This protein binds this small molecule.
Small molecule (SMILES): Cc1cc(CCCCCCCOc2ccc(C3=NCCO3)cc2)on1

Sequence of chain 1.B:
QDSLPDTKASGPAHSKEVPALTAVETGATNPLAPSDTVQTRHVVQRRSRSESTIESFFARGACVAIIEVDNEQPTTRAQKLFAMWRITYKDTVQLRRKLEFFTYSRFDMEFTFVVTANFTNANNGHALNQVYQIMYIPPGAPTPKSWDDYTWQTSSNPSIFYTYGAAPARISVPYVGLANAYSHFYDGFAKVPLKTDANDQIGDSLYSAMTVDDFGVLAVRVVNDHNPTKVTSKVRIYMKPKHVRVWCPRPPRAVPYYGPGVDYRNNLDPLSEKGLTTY

Sequence of chain 1.D:
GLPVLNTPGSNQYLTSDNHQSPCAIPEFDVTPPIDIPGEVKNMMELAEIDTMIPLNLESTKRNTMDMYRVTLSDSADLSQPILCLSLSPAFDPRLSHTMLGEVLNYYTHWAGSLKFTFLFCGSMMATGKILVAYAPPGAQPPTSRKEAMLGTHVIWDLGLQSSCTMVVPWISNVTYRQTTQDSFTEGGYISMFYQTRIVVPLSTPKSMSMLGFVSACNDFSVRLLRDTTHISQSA

Binding-site contacts:
Ligand atom C5 contacts residue TYR111 of chain 1.B at 3.8 Å (hydrophobic).
Ligand atom C3 contacts residue PHE237 of chain 1.B at 3.7 Å (hydrophobic).
Ligand atom C2A contacts residue TYR158 of chain 1.B at 3.9 Å (hydrophobic).
Ligand atom C7C contacts residue TYR158 of chain 1.B at 3.8 Å (hydrophobic).
Ligand atom C4A contacts residue ILE182 of chain 1.B at 3.9 Å (hydrophobic).
Ligand atom O1A contacts residue PHE135 of chain 1.B at 3.8 Å.
Ligand atom C4 contacts residue PHE237 of chain 1.B at 3.1 Å (hydrophobic).
Ligand atom O1 contacts residue TYR204 of chain 1.B at 3.6 Å.
Ligand atom C2A contacts residue ILE193 of chain 1.B at 3.9 Å (hydrophobic).
Ligand atom C5A contacts residue ILE182 of chain 1.B at 3.5 Å (hydrophobic).
Ligand atom C4C contacts residue VAL198 of chain 1.B at 3.8 Å (hydrophobic).
Ligand atom C3 contacts residue TYR111 of chain 1.B at 3.2 Å (hydrophobic).
Ligand atom C4A contacts residue PRO180 of chain 1.B at 3.3 Å (hydrophobic).
Ligand atom O1 contacts residue PHE129 of chain 1.B at 3.8 Å.
Ligand atom C2B contacts residue VAL195 of chain 1.B at 3.9 Å (hydrophobic).
Ligand atom C31 contacts residue PHE237 of chain 1.B at 3.8 Å (hydrophobic).
Ligand atom N2 contacts residue TYR204 of chain 1.B at 3.8 Å.
Ligand atom O1B contacts residue PHE133 of chain 1.B at 3.9 Å.
Ligand atom C6B contacts residue PHE133 of chain 1.B at 3.5 Å (hydrophobic).
Ligand atom C5A contacts residue ILE156 of chain 1.B at 3.2 Å (hydrophobic).
Ligand atom C4C contacts residue PHE237 of chain 1.B at 3.6 Å (hydrophobic).
Ligand atom N3A contacts residue TYR158 of chain 1.B at 3.7 Å.
Ligand atom N3A contacts residue ALA24 of chain 1.D at 3.9 Å.
Ligand atom N2 contacts residue TYR111 of chain 1.B at 3.1 Å.
Ligand atom O1B contacts residue ILE109 of chain 1.B at 3.8 Å.
Ligand atom C5C contacts residue VAL195 of chain 1.B at 3.8 Å (hydrophobic).
Ligand atom C5B contacts residue ILE193 of chain 1.B at 3.9 Å (hydrophobic).
Ligand atom C31 contacts residue TYR111 of chain 1.B at 3.7 Å (hydrophobic).
Ligand atom C2B contacts residue TYR158 of chain 1.B at 3.5 Å (hydrophobic).
Ligand atom C6C contacts residue PHE237 of chain 1.B at 3.9 Å (hydrophobic).
Ligand atom C3B contacts residue TYR158 of chain 1.B at 3.4 Å (hydrophobic).
Ligand atom C5B contacts residue LEU240 of chain 1.B at 3.5 Å (hydrophobic).
Ligand atom O1 contacts residue TYR111 of chain 1.B at 3.5 Å.
Ligand atom C4 contacts residue TYR111 of chain 1.B at 3.6 Å (hydrophobic).
Ligand atom C4B contacts residue TYR158 of chain 1.B at 3.8 Å (hydrophobic).
Ligand atom N3A contacts residue PRO180 of chain 1.B at 3.7 Å.
Ligand atom C4B contacts residue ILE193 of chain 1.B at 3.8 Å (hydrophobic).
Ligand atom C6C contacts residue VAL198 of chain 1.B at 3.9 Å (hydrophobic).
Ligand atom C4A contacts residue SER181 of chain 1.B at 3.8 Å.
Ligand atom C2C contacts residue PHE237 of chain 1.B at 3.8 Å (hydrophobic).